The protein below binds the small molecule below.
Small molecule (SMILES): Nc1ncnc2c1ncn2[C@@H]1O[C@H](COP(=O)=O)[C@@H](O[P](=O)(O)OC[C@H]2O[C@@H](n3ccc(=O)[nH]c3=O)[C@H](O)[C@@H]2O)[C@H]1O

Binding-site contacts:
Ligand atom OP1 contacts residue LYS45 of chain 58.F at 4.3 Å.
Ligand atom C1' contacts residue GLU140 of chain 32.E at 3.2 Å.
Ligand atom C2 contacts residue TRP47 of chain 32.E at 3.8 Å (hydrophobic).
Ligand atom C8 contacts residue GLU140 of chain 32.E at 4.1 Å.
Ligand atom C2' contacts residue LYS143 of chain 32.E at 4.5 Å.
Ligand atom O4' contacts residue GLU140 of chain 32.E at 4.1 Å.
Ligand atom N7 contacts residue TRP47 of chain 32.E at 4.0 Å.
Ligand atom C8 contacts residue LYS143 of chain 32.E at 2.8 Å.
Ligand atom C6 contacts residue TRP47 of chain 32.E at 3.9 Å (hydrophobic).
Ligand atom N1 contacts residue TRP47 of chain 32.E at 3.8 Å.
Ligand atom N6 contacts residue TRP47 of chain 32.E at 4.2 Å.
Ligand atom O4' contacts residue LYS143 of chain 32.E at 4.2 Å.
Ligand atom N7 contacts residue LYS143 of chain 32.E at 3.7 Å.
Ligand atom C1' contacts residue TRP47 of chain 32.E at 4.3 Å (hydrophobic).
Ligand atom C8 contacts residue TRP47 of chain 32.E at 4.0 Å (hydrophobic).
Ligand atom C1' contacts residue LYS143 of chain 32.E at 4.0 Å.
Ligand atom O2' contacts residue GLU140 of chain 32.E at 3.0 Å (salt-bridge).
Ligand atom N9 contacts residue GLU140 of chain 32.E at 4.1 Å.
Ligand atom C5 contacts residue TRP47 of chain 32.E at 4.0 Å (hydrophobic).
Ligand atom N3 contacts residue TRP47 of chain 32.E at 3.9 Å.
Ligand atom N9 contacts residue TRP47 of chain 32.E at 4.0 Å.
Ligand atom O4' contacts residue TRP47 of chain 32.E at 4.0 Å.
Ligand atom C4 contacts residue TRP47 of chain 32.E at 3.9 Å (hydrophobic).
Ligand atom N9 contacts residue LYS143 of chain 32.E at 3.8 Å.
Ligand atom C2' contacts residue GLU140 of chain 32.E at 3.5 Å.

Sequence of chain 58.F:
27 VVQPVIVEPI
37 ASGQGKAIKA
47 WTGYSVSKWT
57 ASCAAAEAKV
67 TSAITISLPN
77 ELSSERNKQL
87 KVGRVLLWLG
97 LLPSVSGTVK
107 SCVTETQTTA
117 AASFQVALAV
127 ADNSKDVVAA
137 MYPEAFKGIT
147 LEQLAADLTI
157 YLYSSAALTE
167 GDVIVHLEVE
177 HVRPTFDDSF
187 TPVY

Sequence of chain 32.E:
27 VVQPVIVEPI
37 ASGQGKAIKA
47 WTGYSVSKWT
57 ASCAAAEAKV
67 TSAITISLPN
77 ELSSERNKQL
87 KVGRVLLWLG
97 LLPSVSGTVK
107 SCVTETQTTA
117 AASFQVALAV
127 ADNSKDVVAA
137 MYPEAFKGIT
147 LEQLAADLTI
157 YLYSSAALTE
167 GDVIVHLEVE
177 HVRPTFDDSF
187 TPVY